Binding-site contacts:
Ligand atom C1 contacts residue ASN243 of chain 1.E at 1.5 Å.
Ligand atom C8 contacts residue ASN243 of chain 1.E at 4.2 Å.
Ligand atom O6 contacts residue LYS233 of chain 1.E at 3.9 Å.
Ligand atom N2 contacts residue ASN243 of chain 1.E at 2.8 Å (h-bond).
Ligand atom C2 contacts residue ASN243 of chain 1.E at 2.4 Å.
Ligand atom C6 contacts residue LYS231 of chain 1.E at 4.4 Å.
Ligand atom C4 contacts residue ASN243 of chain 1.E at 4.2 Å.
Ligand atom C5 contacts residue ASN243 of chain 1.E at 3.7 Å.
Ligand atom C5 contacts residue LYS231 of chain 1.E at 4.2 Å.
Ligand atom O7 contacts residue ASN243 of chain 1.E at 3.1 Å (h-bond).
Ligand atom O5 contacts residue LYS231 of chain 1.E at 3.6 Å.
Ligand atom C3 contacts residue ASN243 of chain 1.E at 3.7 Å.
Ligand atom C1 contacts residue LYS231 of chain 1.E at 4.0 Å.
Ligand atom C8 contacts residue THR242 of chain 1.E at 4.4 Å.
Ligand atom C7 contacts residue ASN243 of chain 1.E at 3.1 Å.
Ligand atom O5 contacts residue ASN243 of chain 1.E at 2.4 Å (h-bond).

A small-molecule ligand and the protein it binds are described below.
Small molecule (SMILES): CC(=O)N[C@H]1[C@H](O[C@H]2[C@H](O)[C@@H](NC(C)=O)CO[C@@H]2CO)O[C@H](CO)[C@@H](O)[C@@H]1O

Sequence of chain 1.E:
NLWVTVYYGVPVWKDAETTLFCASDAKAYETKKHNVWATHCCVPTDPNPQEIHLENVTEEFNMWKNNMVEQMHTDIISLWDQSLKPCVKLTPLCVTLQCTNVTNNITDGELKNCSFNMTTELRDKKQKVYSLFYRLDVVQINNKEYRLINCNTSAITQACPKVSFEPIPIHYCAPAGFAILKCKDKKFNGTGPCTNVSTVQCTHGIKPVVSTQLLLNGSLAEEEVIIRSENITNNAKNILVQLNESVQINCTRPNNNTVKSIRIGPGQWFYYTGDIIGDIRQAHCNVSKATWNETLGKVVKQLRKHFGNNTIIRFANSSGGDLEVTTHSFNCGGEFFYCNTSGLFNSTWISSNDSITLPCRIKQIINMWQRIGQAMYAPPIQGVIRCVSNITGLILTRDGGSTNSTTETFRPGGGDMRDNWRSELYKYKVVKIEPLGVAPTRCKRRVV